This protein binds this small molecule.
Small molecule (SMILES): CC(=O)N[C@@H]([C@@H](O)[C@H](O)[C@H](O)CO)[C@@H](O)CC(=O)C(=O)O

Binding-site contacts:
Ligand atom O10 contacts residue TYR251 of chain 2.A at 2.8 Å (h-bond).
Ligand atom C10 contacts residue TYR251 of chain 2.A at 3.5 Å (hydrophobic).
Ligand atom C1 contacts residue SER47 of chain 2.A at 3.5 Å.
Ligand atom O2 contacts residue THR166 of chain 2.A at 3.6 Å.
Ligand atom O6 contacts residue GLY206 of chain 2.A at 3.4 Å.
Ligand atom O8 contacts residue GLU191 of chain 2.A at 2.5 Å (salt-bridge).
Ligand atom C1 contacts residue THR48 of chain 2.A at 3.0 Å.
Ligand atom C1 contacts residue TYR136 of chain 2.A at 3.2 Å (hydrophobic).
Ligand atom O9 contacts residue GLU191 of chain 2.A at 3.0 Å (salt-bridge).
Ligand atom O8 contacts residue PHE189 of chain 2.A at 3.6 Å.
Ligand atom O1A contacts residue ALA10 of chain 2.A at 3.6 Å.
Ligand atom O1A contacts residue SER47 of chain 2.A at 3.0 Å (h-bond).
Ligand atom O1A contacts residue TYR136 of chain 2.A at 3.5 Å (h-bond).
Ligand atom O1A contacts residue GLY46 of chain 2.A at 3.3 Å.
Ligand atom O1B contacts residue TYR136 of chain 2.A at 3.4 Å (h-bond).
Ligand atom O1A contacts residue THR48 of chain 2.A at 3.2 Å (h-bond).
Ligand atom O4 contacts residue THR166 of chain 2.A at 2.9 Å (h-bond).
Ligand atom O7 contacts residue LEU250 of chain 2.A at 3.6 Å.
Ligand atom O2 contacts residue TYR136 of chain 2.A at 2.5 Å (h-bond).
Ligand atom C11 contacts residue ILE138 of chain 2.A at 3.5 Å (hydrophobic).
Ligand atom O1B contacts residue SER47 of chain 2.A at 3.0 Å.
Ligand atom C9 contacts residue GLU191 of chain 2.A at 3.3 Å.
Ligand atom O1B contacts residue THR48 of chain 2.A at 2.4 Å (h-bond).
Ligand atom O7 contacts residue SER207 of chain 2.A at 2.7 Å (h-bond).
Ligand atom O6 contacts residue GLY188 of chain 2.A at 3.4 Å (h-bond).
Ligand atom C6 contacts residue ASP190 of chain 2.A at 3.7 Å.
Ligand atom O10 contacts residue THR48 of chain 2.A at 3.3 Å (h-bond).
Ligand atom O6 contacts residue ASP190 of chain 2.A at 2.7 Å (salt-bridge).
Ligand atom C8 contacts residue GLU191 of chain 2.A at 3.5 Å.
Ligand atom C4 contacts residue ILE205 of chain 2.A at 3.5 Å (hydrophobic).
Ligand atom O4 contacts residue GLY188 of chain 2.A at 2.7 Å (h-bond).
Ligand atom C4 contacts residue GLY188 of chain 2.A at 3.2 Å.
Ligand atom C7 contacts residue SER207 of chain 2.A at 3.6 Å.
Ligand atom C6 contacts residue GLY188 of chain 2.A at 3.2 Å.
Ligand atom C5 contacts residue GLY188 of chain 2.A at 3.7 Å.
Ligand atom C2 contacts residue TYR136 of chain 2.A at 3.3 Å (hydrophobic).
Ligand atom C2 contacts residue THR48 of chain 2.A at 3.7 Å.
Ligand atom O6 contacts residue SER207 of chain 2.A at 3.0 Å (h-bond).
Ligand atom O8 contacts residue ASP190 of chain 2.A at 3.0 Å (salt-bridge).
Ligand atom C11 contacts residue TYR251 of chain 2.A at 3.5 Å (hydrophobic).

Sequence of chain 2.A:
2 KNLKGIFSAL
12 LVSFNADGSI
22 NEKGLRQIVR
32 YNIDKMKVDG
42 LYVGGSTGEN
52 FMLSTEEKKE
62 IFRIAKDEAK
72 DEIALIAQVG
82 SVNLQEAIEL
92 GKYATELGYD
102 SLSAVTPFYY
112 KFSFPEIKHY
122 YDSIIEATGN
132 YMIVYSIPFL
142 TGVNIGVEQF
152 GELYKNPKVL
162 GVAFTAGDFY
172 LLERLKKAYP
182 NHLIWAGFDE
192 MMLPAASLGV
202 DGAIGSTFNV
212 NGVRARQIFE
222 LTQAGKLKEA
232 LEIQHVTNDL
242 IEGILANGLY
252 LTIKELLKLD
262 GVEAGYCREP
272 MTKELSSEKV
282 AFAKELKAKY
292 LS